Sequence of chain 1.A:
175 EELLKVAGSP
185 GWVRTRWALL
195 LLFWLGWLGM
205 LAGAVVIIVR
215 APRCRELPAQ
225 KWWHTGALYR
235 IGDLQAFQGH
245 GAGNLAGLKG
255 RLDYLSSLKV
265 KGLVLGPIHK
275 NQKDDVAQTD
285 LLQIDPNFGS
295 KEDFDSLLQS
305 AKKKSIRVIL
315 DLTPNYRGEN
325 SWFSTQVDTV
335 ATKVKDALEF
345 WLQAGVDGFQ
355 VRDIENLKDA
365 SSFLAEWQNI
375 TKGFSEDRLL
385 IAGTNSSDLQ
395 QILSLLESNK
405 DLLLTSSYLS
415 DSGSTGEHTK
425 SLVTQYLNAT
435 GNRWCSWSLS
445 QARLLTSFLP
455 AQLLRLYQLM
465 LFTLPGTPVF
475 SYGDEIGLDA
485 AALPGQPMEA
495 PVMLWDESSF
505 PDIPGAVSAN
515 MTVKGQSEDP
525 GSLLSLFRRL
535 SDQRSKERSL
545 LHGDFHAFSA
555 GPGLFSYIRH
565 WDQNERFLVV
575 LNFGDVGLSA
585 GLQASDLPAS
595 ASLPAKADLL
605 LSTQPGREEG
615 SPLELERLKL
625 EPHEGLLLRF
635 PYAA

The small molecule below binds the protein below.
Small molecule (SMILES): CC(=O)N[C@H]1[C@H](O[C@H]2[C@H](O)[C@@H](NC(C)=O)CO[C@@H]2CO)O[C@H](CO)[C@@H](O)[C@@H]1O

Binding-site contacts:
Ligand atom C8 contacts residue MET515 of chain 1.A at 3.5 Å (hydrophobic).
Ligand atom O5 contacts residue ASN514 of chain 1.A at 2.3 Å (h-bond).
Ligand atom C8 contacts residue SER512 of chain 1.A at 3.6 Å.
Ligand atom C5 contacts residue ASN514 of chain 1.A at 3.6 Å.
Ligand atom C4 contacts residue ASN514 of chain 1.A at 4.1 Å.
Ligand atom C1 contacts residue ASN514 of chain 1.A at 1.4 Å.
Ligand atom C2 contacts residue ASN514 of chain 1.A at 2.5 Å.
Ligand atom N2 contacts residue ASN514 of chain 1.A at 3.1 Å (h-bond).
Ligand atom C7 contacts residue MET515 of chain 1.A at 4.2 Å (hydrophobic).
Ligand atom C7 contacts residue ASN514 of chain 1.A at 4.2 Å.
Ligand atom C8 contacts residue ASN514 of chain 1.A at 4.4 Å.
Ligand atom C3 contacts residue ASN514 of chain 1.A at 3.8 Å.